Sequence of chain 3.A:
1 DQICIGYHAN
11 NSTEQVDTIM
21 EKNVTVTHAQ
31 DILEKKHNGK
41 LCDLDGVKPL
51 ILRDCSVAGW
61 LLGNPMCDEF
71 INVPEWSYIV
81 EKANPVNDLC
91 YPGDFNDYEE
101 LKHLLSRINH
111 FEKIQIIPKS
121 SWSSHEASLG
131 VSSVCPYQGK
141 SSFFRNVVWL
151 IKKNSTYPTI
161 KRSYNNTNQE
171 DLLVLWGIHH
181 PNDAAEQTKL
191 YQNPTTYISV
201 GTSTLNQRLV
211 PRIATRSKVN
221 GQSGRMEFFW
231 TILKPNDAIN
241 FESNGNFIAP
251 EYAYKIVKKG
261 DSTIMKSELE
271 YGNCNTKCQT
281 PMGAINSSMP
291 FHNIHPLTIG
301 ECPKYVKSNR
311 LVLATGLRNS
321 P

Binding-site contacts:
Ligand atom C1 contacts residue ASN23 of chain 3.A at 1.6 Å.
Ligand atom C2 contacts residue ASN23 of chain 3.A at 2.7 Å.
Ligand atom O7 contacts residue ASN23 of chain 3.A at 3.1 Å (h-bond).
Ligand atom O5 contacts residue GLN15 of chain 3.A at 3.9 Å.
Ligand atom C8 contacts residue LYS22 of chain 3.A at 3.8 Å.
Ligand atom O5 contacts residue ASN23 of chain 3.A at 2.5 Å (h-bond).
Ligand atom C7 contacts residue LYS22 of chain 3.A at 4.5 Å.
Ligand atom C5 contacts residue ASN23 of chain 3.A at 3.8 Å.
Ligand atom N2 contacts residue ASN23 of chain 3.A at 3.1 Å (h-bond).
Ligand atom C7 contacts residue ASN23 of chain 3.A at 3.4 Å.
Ligand atom C4 contacts residue ASN23 of chain 3.A at 4.4 Å.
Ligand atom C3 contacts residue ASN23 of chain 3.A at 4.0 Å.

The small molecule below binds the protein below.
Small molecule (SMILES): CC(=O)N[C@@H]1[C@@H](O)[C@H](O)[C@@H](CO)O[C@H]1O